Sequence of chain 1.F:
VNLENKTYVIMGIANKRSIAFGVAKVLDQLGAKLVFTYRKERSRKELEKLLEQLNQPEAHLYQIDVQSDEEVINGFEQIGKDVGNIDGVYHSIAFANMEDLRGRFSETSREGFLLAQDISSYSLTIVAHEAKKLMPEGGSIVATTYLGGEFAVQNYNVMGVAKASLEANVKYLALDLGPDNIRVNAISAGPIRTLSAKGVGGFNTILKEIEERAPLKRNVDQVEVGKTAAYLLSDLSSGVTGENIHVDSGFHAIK

Binding-site contacts:
Ligand atom OE2 contacts residue ASN231 of chain 1.F at 3.8 Å.
Ligand atom CB contacts residue ARG129 of chain 1.F at 3.3 Å.
Ligand atom CD contacts residue GLY229 of chain 1.F at 4.4 Å.
Ligand atom C contacts residue ARG129 of chain 1.F at 3.0 Å.
Ligand atom CD contacts residue ARG129 of chain 1.F at 4.2 Å.
Ligand atom CA contacts residue ARG129 of chain 1.F at 3.7 Å.
Ligand atom OE1 contacts residue LYS225 of chain 1.F at 3.9 Å.
Ligand atom OE2 contacts residue PHE230 of chain 1.F at 3.8 Å.
Ligand atom CD contacts residue VAL227 of chain 1.F at 3.9 Å (hydrophobic).
Ligand atom O contacts residue ARG129 of chain 1.F at 2.7 Å (salt-bridge).
Ligand atom C contacts residue GLY228 of chain 1.F at 4.2 Å.
Ligand atom OXT contacts residue GLY229 of chain 1.F at 2.9 Å (h-bond).
Ligand atom CG contacts residue PHE230 of chain 1.F at 4.0 Å (hydrophobic).
Ligand atom OXT contacts residue ARG129 of chain 1.F at 3.7 Å.
Ligand atom OE1 contacts residue PHE230 of chain 1.F at 3.7 Å.
Ligand atom CB contacts residue GLY229 of chain 1.F at 4.5 Å.
Ligand atom OE1 contacts residue ARG129 of chain 1.F at 3.8 Å.
Ligand atom CD contacts residue PHE230 of chain 1.F at 3.9 Å (hydrophobic).
Ligand atom CG contacts residue GLY229 of chain 1.F at 3.5 Å.
Ligand atom OE1 contacts residue VAL227 of chain 1.F at 3.6 Å.
Ligand atom C contacts residue GLY229 of chain 1.F at 3.9 Å.
Ligand atom CG contacts residue ARG129 of chain 1.F at 3.5 Å.
Ligand atom CG contacts residue GLY228 of chain 1.F at 4.0 Å.
Ligand atom OXT contacts residue GLY228 of chain 1.F at 3.7 Å.
Ligand atom CG contacts residue VAL227 of chain 1.F at 3.8 Å (hydrophobic).
Ligand atom OE1 contacts residue ALA224 of chain 1.F at 3.8 Å.

The protein below binds the small molecule below.
Small molecule (SMILES): N[C@@H](CCC(=O)O)C(=O)O